Binding-site contacts:
Ligand atom N1 contacts residue ALA180 of chain 1.A at 3.5 Å (h-bond).
Ligand atom C19 contacts residue GLY206 of chain 1.A at 3.1 Å.
Ligand atom C13 contacts residue GLY206 of chain 1.A at 2.9 Å.
Ligand atom C9 contacts residue GLY206 of chain 1.A at 3.3 Å.
Ligand atom N1 contacts residue GLY208 of chain 1.A at 3.5 Å (h-bond).
Ligand atom N7 contacts residue LYS82 of chain 1.A at 3.1 Å (salt-bridge).
Ligand atom F2 contacts residue GLN182 of chain 1.A at 3.6 Å.
Ligand atom F contacts residue GLY208 of chain 1.A at 3.7 Å.
Ligand atom C6 contacts residue GLY206 of chain 1.A at 3.6 Å.
Ligand atom C6 contacts residue GLY208 of chain 1.A at 3.4 Å.
Ligand atom C22 contacts residue THR84 of chain 1.A at 3.2 Å.
Ligand atom F2 contacts residue GLU135 of chain 1.A at 3.2 Å.
Ligand atom C18 contacts residue TRP205 of chain 1.A at 3.5 Å (hydrophobic).
Ligand atom F contacts residue GLU135 of chain 1.A at 3.2 Å.
Ligand atom F2 contacts residue ARG132 of chain 1.A at 3.4 Å.
Ligand atom C29 contacts residue GLU83 of chain 1.A at 3.1 Å.
Ligand atom N1 contacts residue ASP179 of chain 1.A at 2.9 Å (salt-bridge).
Ligand atom C4 contacts residue GLN182 of chain 1.A at 3.6 Å.
Ligand atom C29 contacts residue LYS82 of chain 1.A at 3.6 Å.
Ligand atom C4 contacts residue CYS181 of chain 1.A at 3.6 Å (hydrophobic).
Ligand atom N3 contacts residue CYS209 of chain 1.A at 3.3 Å (h-bond).
Ligand atom C28 contacts residue GLU83 of chain 1.A at 3.4 Å.
Ligand atom C15 contacts residue TRP205 of chain 1.A at 3.7 Å (hydrophobic).
Ligand atom C3 contacts residue CYS181 of chain 1.A at 3.5 Å (hydrophobic).
Ligand atom O1 contacts residue GLY206 of chain 1.A at 3.0 Å (h-bond).
Ligand atom C28 contacts residue THR84 of chain 1.A at 3.0 Å.
Ligand atom C3 contacts residue SER185 of chain 1.A at 3.6 Å.
Ligand atom F1 contacts residue GLN182 of chain 1.A at 3.1 Å.
Ligand atom C21 contacts residue TRP205 of chain 1.A at 3.6 Å (hydrophobic).
Ligand atom C21 contacts residue PHE162 of chain 1.A at 3.6 Å (hydrophobic).
Ligand atom C22 contacts residue PHE162 of chain 1.A at 3.5 Å (hydrophobic).
Ligand atom C contacts residue VAL203 of chain 1.A at 3.5 Å (hydrophobic).
Ligand atom N4 contacts residue GLY206 of chain 1.A at 3.1 Å (h-bond).
Ligand atom O2 contacts residue ALA180 of chain 1.A at 3.4 Å.
Ligand atom C14 contacts residue GLY206 of chain 1.A at 3.4 Å.
Ligand atom C23 contacts residue LYS82 of chain 1.A at 3.6 Å.
Ligand atom O2 contacts residue GLY216 of chain 1.A at 3.2 Å.
Ligand atom N3 contacts residue GLN182 of chain 1.A at 3.5 Å (h-bond).
Ligand atom C5 contacts residue GLN182 of chain 1.A at 3.7 Å.
Ligand atom O1 contacts residue TRP205 of chain 1.A at 3.3 Å.

Sequence of chain 1.A:
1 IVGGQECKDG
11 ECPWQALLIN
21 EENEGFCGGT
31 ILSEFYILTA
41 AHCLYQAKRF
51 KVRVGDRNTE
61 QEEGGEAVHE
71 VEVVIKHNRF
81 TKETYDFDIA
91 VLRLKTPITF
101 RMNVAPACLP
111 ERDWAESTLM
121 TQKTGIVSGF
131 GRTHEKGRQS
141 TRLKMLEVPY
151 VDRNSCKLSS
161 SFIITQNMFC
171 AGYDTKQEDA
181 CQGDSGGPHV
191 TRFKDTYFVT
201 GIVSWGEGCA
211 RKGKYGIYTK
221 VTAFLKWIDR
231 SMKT

The small molecule below binds the protein below.
Small molecule (SMILES): CN(C)Cc1ccccc1-c1ccc(N2CCc3c(C(F)(F)F)nn(-c4cccc(C(N)=O)c4)c3C2=O)cc1